A protein and the small-molecule ligand that binds it are described below.
Small molecule (SMILES): CC(=O)N[C@@H]1[C@@H](O)[C@H](O)[C@@H](CO)O[C@H]1O

Sequence of chain 1.A:
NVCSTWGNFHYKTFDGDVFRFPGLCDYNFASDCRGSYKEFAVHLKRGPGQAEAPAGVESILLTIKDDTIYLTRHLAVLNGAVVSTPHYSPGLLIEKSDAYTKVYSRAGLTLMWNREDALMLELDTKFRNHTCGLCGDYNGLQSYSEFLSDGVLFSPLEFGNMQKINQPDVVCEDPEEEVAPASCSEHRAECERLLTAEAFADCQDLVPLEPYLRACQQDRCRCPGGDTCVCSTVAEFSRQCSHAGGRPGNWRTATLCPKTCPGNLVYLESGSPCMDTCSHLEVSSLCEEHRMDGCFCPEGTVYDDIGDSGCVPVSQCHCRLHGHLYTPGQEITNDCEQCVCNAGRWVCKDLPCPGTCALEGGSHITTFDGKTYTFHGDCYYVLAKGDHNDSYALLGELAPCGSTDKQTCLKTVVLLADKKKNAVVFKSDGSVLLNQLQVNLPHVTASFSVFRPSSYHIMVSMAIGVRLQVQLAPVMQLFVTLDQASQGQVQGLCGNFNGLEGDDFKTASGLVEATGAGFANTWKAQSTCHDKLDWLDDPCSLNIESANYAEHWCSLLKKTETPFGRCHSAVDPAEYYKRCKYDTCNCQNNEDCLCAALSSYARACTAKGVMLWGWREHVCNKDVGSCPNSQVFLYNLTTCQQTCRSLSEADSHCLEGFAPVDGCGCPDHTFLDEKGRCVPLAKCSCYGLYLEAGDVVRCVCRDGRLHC

Binding-site contacts:
Ligand atom C3 contacts residue ASN650 of chain 1.A at 3.7 Å.
Ligand atom O7 contacts residue ASP682 of chain 1.A at 4.1 Å.
Ligand atom C8 contacts residue ASN650 of chain 1.A at 4.1 Å.
Ligand atom O4 contacts residue ASP682 of chain 1.A at 2.4 Å (salt-bridge).
Ligand atom C7 contacts residue ASN650 of chain 1.A at 4.0 Å.
Ligand atom C4 contacts residue ASN650 of chain 1.A at 4.2 Å.
Ligand atom C2 contacts residue ASP682 of chain 1.A at 4.2 Å.
Ligand atom O6 contacts residue TRP627 of chain 1.A at 4.2 Å.
Ligand atom C4 contacts residue ASP682 of chain 1.A at 3.4 Å.
Ligand atom C6 contacts residue TRP627 of chain 1.A at 3.6 Å (hydrophobic).
Ligand atom C1 contacts residue ASN650 of chain 1.A at 1.4 Å.
Ligand atom C2 contacts residue ASN650 of chain 1.A at 2.5 Å.
Ligand atom O5 contacts residue ASN650 of chain 1.A at 2.4 Å (h-bond).
Ligand atom C3 contacts residue ASP682 of chain 1.A at 3.5 Å.
Ligand atom N2 contacts residue ASP682 of chain 1.A at 3.5 Å (salt-bridge).
Ligand atom O5 contacts residue TRP627 of chain 1.A at 3.8 Å.
Ligand atom N2 contacts residue ASN650 of chain 1.A at 3.3 Å (h-bond).
Ligand atom O3 contacts residue ASN650 of chain 1.A at 3.9 Å.
Ligand atom C5 contacts residue ASN650 of chain 1.A at 3.7 Å.
Ligand atom C7 contacts residue ASP682 of chain 1.A at 4.0 Å.
Ligand atom C5 contacts residue TRP627 of chain 1.A at 4.5 Å (hydrophobic).